Binding-site contacts:
Ligand atom C8 contacts residue MET315 of chain 1.C at 4.3 Å (hydrophobic).
Ligand atom C8 contacts residue VAL344 of chain 1.C at 3.8 Å (hydrophobic).
Ligand atom C7 contacts residue VAL309 of chain 1.C at 4.1 Å (hydrophobic).
Ligand atom C3 contacts residue ASN314 of chain 1.C at 3.7 Å.
Ligand atom C4 contacts residue ASN314 of chain 1.C at 4.2 Å.
Ligand atom C1 contacts residue ASN314 of chain 1.C at 1.4 Å.
Ligand atom O7 contacts residue VAL309 of chain 1.C at 3.8 Å.
Ligand atom C5 contacts residue ASN314 of chain 1.C at 3.7 Å.
Ligand atom C8 contacts residue ASN314 of chain 1.C at 4.1 Å.
Ligand atom N2 contacts residue ASN314 of chain 1.C at 2.8 Å (h-bond).
Ligand atom C8 contacts residue VAL309 of chain 1.C at 3.7 Å (hydrophobic).
Ligand atom C2 contacts residue ASN314 of chain 1.C at 2.4 Å.
Ligand atom C7 contacts residue ASN314 of chain 1.C at 3.2 Å.
Ligand atom O7 contacts residue ASN314 of chain 1.C at 3.1 Å (h-bond).
Ligand atom O5 contacts residue ASN314 of chain 1.C at 2.4 Å (h-bond).
Ligand atom N2 contacts residue MET315 of chain 1.C at 4.5 Å.

A small-molecule ligand and the protein it binds are described below.
Small molecule (SMILES): CC(=O)N[C@@H]1[C@@H](O)[C@H](O)[C@@H](CO)O[C@H]1O

Sequence of chain 1.C:
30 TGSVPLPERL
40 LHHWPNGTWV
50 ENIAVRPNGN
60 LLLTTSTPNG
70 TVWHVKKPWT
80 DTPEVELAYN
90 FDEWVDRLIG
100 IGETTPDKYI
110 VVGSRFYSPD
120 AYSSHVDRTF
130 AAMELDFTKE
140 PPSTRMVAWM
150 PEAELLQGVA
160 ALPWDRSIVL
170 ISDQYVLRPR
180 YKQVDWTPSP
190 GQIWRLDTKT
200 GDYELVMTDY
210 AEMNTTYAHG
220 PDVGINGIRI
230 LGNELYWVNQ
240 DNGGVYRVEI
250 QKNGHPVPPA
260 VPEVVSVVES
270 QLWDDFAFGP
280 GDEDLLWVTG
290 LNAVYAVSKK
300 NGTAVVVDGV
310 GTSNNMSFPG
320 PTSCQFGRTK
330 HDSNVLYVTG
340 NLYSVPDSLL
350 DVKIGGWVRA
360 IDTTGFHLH